A small-molecule ligand and the protein it binds are described below.
Small molecule (SMILES): CC[C@H](C)[C@H](NC(=O)[C@H](CC(C)C)NC(=O)[C@H](CCC(N)=O)NC(=O)[C@H](Cc1ccc(O)cc1)NC(=O)[C@@H](NC(=O)[C@@H](N)CC(=O)O)[C@@H](C)CC)C(=O)N[C@H](C=O)CCSC

Binding-site contacts:
Ligand atom O contacts residue ASN106 of chain 1.D at 4.0 Å.
Ligand atom CD1 contacts residue ARG132 of chain 1.D at 3.2 Å.
Ligand atom CD2 contacts residue ILE103 of chain 1.D at 3.6 Å (hydrophobic).
Ligand atom CB contacts residue ARG132 of chain 1.D at 4.1 Å.
Ligand atom O contacts residue ASN105 of chain 1.D at 4.0 Å.
Ligand atom O contacts residue ARG132 of chain 1.D at 3.8 Å.
Ligand atom CB contacts residue ILE103 of chain 1.D at 3.6 Å (hydrophobic).
Ligand atom CD1 contacts residue LYS133 of chain 1.D at 3.6 Å.
Ligand atom CB contacts residue PRO152 of chain 1.D at 4.0 Å (hydrophobic).
Ligand atom O contacts residue SER153 of chain 1.D at 3.2 Å (h-bond).
Ligand atom SD contacts residue MET135 of chain 1.D at 3.5 Å.
Ligand atom CG1 contacts residue LYS133 of chain 1.D at 4.0 Å.
Ligand atom C contacts residue SER153 of chain 1.D at 3.1 Å.
Ligand atom CE1 contacts residue ARG132 of chain 1.D at 4.2 Å.
Ligand atom CD1 contacts residue ARG132 of chain 1.D at 3.7 Å.
Ligand atom CB contacts residue ASN106 of chain 1.D at 4.1 Å.
Ligand atom CD1 contacts residue ALA136 of chain 1.D at 3.7 Å (hydrophobic).
Ligand atom CE2 contacts residue ILE103 of chain 1.D at 4.2 Å (hydrophobic).
Ligand atom N contacts residue ARG132 of chain 1.D at 3.9 Å.
Ligand atom CE contacts residue ARG132 of chain 1.D at 3.4 Å.
Ligand atom CG contacts residue ARG132 of chain 1.D at 4.1 Å.
Ligand atom CD1 contacts residue MET135 of chain 1.D at 4.1 Å (hydrophobic).
Ligand atom CG contacts residue ILE103 of chain 1.D at 3.4 Å (hydrophobic).
Ligand atom CD1 contacts residue LYS129 of chain 1.D at 4.1 Å.
Ligand atom SD contacts residue PRO152 of chain 1.D at 3.7 Å.
Ligand atom CD1 contacts residue LEU111 of chain 1.D at 3.8 Å (hydrophobic).
Ligand atom CG1 contacts residue ARG132 of chain 1.D at 3.5 Å.
Ligand atom CD1 contacts residue ILE103 of chain 1.D at 3.9 Å (hydrophobic).
Ligand atom O contacts residue ARG151 of chain 1.D at 3.0 Å (salt-bridge).
Ligand atom C contacts residue ARG132 of chain 1.D at 4.1 Å.
Ligand atom O contacts residue LYS104 of chain 1.D at 4.1 Å.
Ligand atom C contacts residue ARG132 of chain 1.D at 3.9 Å.
Ligand atom CD1 contacts residue ARG132 of chain 1.D at 4.0 Å.
Ligand atom C contacts residue ARG151 of chain 1.D at 3.7 Å.
Ligand atom O contacts residue ARG132 of chain 1.D at 3.7 Å.
Ligand atom SD contacts residue TYR53 of chain 1.D at 3.3 Å (h-bond).
Ligand atom CE contacts residue TYR53 of chain 1.D at 3.1 Å (hydrophobic).
Ligand atom CA contacts residue ARG132 of chain 1.D at 3.9 Å.
Ligand atom CB contacts residue LEU46 of chain 1.D at 3.7 Å (hydrophobic).
Ligand atom O contacts residue ARG132 of chain 1.D at 3.2 Å.

Sequence of chain 1.D:
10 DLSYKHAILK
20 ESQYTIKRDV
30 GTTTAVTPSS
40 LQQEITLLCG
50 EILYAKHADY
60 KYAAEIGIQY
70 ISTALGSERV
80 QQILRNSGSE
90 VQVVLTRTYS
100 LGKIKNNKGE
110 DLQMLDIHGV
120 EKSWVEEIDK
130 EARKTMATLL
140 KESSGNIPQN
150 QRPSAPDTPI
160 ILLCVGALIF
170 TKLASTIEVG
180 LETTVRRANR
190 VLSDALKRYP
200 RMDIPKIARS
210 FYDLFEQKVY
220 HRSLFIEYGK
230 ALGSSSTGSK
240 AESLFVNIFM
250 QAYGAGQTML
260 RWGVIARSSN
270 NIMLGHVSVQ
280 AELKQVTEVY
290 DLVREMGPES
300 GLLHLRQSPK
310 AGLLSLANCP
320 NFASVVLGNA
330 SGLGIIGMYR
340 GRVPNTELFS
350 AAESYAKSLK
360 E